Binding-site contacts:
Ligand atom O3B contacts residue LYS46 of chain 1.H at 3.4 Å (salt-bridge).
Ligand atom C3' contacts residue THR48 of chain 1.H at 3.6 Å.
Ligand atom C2 contacts residue THR48 of chain 1.H at 3.7 Å.
Ligand atom O1B contacts residue LYS46 of chain 1.H at 2.6 Å (salt-bridge).
Ligand atom O1A contacts residue GLY45 of chain 1.H at 3.6 Å.
Ligand atom O2B contacts residue MG1 of chain 1.BA at 2.1 Å.
Ligand atom N9 contacts residue ARG149 of chain 1.H at 3.7 Å.
Ligand atom O1B contacts residue GLY45 of chain 1.H at 3.2 Å (h-bond).
Ligand atom C2 contacts residue GLY45 of chain 1.H at 3.6 Å.
Ligand atom N6 contacts residue THR185 of chain 1.H at 3.6 Å.
Ligand atom C6 contacts residue THR185 of chain 1.H at 3.6 Å.
Ligand atom N3 contacts residue GLY45 of chain 1.H at 3.6 Å.
Ligand atom O3B contacts residue SER42 of chain 1.H at 3.6 Å.
Ligand atom O1B contacts residue ALA44 of chain 1.H at 3.6 Å (h-bond).
Ligand atom PA contacts residue THR48 of chain 1.H at 3.7 Å.
Ligand atom C5 contacts residue THR185 of chain 1.H at 3.7 Å.
Ligand atom O3A contacts residue GLY43 of chain 1.H at 3.4 Å.
Ligand atom C5' contacts residue GLY43 of chain 1.H at 3.6 Å.
Ligand atom O1A contacts residue THR48 of chain 1.H at 2.5 Å (h-bond).
Ligand atom C8 contacts residue ARG149 of chain 1.H at 3.4 Å.
Ligand atom O3B contacts residue GLY43 of chain 1.H at 2.5 Å (h-bond).
Ligand atom SB contacts residue LYS46 of chain 1.H at 3.5 Å (salt-bridge).
Ligand atom N6 contacts residue VAL190 of chain 1.H at 3.5 Å (h-bond).
Ligand atom N6 contacts residue ASP189 of chain 1.H at 3.4 Å.
Ligand atom N6 contacts residue CYS193 of chain 1.H at 3.5 Å (h-bond).
Ligand atom SB contacts residue GLY43 of chain 1.H at 3.5 Å (h-bond).
Ligand atom N1 contacts residue THR185 of chain 1.H at 3.8 Å.
Ligand atom O1A contacts residue THR47 of chain 1.H at 3.6 Å.
Ligand atom C5' contacts residue GLY45 of chain 1.H at 3.7 Å.
Ligand atom N3 contacts residue THR48 of chain 1.H at 3.6 Å.
Ligand atom N7 contacts residue THR185 of chain 1.H at 3.4 Å (h-bond).
Ligand atom O3A contacts residue GLY45 of chain 1.H at 3.3 Å (h-bond).
Ligand atom N7 contacts residue ARG149 of chain 1.H at 3.6 Å.
Ligand atom N6 contacts residue CYS188 of chain 1.H at 2.9 Å (h-bond).
Ligand atom O3B contacts residue MG1 of chain 1.BA at 3.5 Å.
Ligand atom SB contacts residue MG1 of chain 1.BA at 3.3 Å.
Ligand atom O3A contacts residue LYS46 of chain 1.H at 3.7 Å.
Ligand atom C2' contacts residue THR48 of chain 1.H at 3.7 Å.
Ligand atom O4' contacts residue ARG149 of chain 1.H at 3.2 Å.
Ligand atom O2B contacts residue THR47 of chain 1.H at 2.9 Å (h-bond).

Sequence of chain 1.H:
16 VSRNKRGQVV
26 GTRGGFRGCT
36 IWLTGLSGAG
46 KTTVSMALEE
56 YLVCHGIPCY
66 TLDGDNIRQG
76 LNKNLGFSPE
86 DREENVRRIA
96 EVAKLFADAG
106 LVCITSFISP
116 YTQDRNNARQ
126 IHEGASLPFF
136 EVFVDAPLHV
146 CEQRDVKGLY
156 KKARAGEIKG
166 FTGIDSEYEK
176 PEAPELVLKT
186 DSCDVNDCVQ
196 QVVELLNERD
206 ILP

Sequence of chain 1.G:
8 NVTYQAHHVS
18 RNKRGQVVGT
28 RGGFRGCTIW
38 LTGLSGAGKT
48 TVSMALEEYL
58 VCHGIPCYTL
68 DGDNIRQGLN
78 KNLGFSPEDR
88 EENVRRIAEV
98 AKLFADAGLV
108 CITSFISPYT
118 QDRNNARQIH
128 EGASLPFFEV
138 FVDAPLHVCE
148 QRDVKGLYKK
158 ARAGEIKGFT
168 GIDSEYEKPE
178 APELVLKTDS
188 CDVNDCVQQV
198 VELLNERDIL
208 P

The protein below binds the small molecule below.
Small molecule (SMILES): Nc1ncnc2c1ncn2[C@@H]1O[C@H](CO[P](=O)(O)OS(=O)(=O)O)[C@@H](O)[C@H]1O